Sequence of chain 1.A:
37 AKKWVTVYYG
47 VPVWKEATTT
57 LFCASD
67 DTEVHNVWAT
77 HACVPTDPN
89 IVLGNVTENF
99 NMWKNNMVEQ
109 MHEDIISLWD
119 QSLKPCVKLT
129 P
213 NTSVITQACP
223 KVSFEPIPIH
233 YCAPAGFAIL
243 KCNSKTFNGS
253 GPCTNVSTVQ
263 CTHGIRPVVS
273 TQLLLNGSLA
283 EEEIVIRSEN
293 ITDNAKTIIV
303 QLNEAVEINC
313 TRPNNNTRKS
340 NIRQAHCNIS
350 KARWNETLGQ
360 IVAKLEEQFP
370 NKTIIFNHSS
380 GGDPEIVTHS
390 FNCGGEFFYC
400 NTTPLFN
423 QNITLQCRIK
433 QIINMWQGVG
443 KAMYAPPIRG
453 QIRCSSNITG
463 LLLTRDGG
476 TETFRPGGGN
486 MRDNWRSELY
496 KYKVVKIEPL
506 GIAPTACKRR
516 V

The small molecule below binds the protein below.
Small molecule (SMILES): CC(=O)N[C@@H]1[C@@H](O)[C@H](O)[C@@H](CO)O[C@H]1O

Binding-site contacts:
Ligand atom C8 contacts residue ILE374 of chain 1.A at 4.5 Å (hydrophobic).
Ligand atom C3 contacts residue ASN376 of chain 1.A at 3.7 Å.
Ligand atom C2 contacts residue ASN376 of chain 1.A at 2.4 Å.
Ligand atom C8 contacts residue PHE375 of chain 1.A at 3.3 Å (hydrophobic).
Ligand atom C8 contacts residue PHE405 of chain 1.A at 4.5 Å (hydrophobic).
Ligand atom O7 contacts residue ILE374 of chain 1.A at 3.3 Å.
Ligand atom C5 contacts residue ASN376 of chain 1.A at 3.7 Å.
Ligand atom N2 contacts residue ASN376 of chain 1.A at 2.8 Å (h-bond).
Ligand atom O5 contacts residue ARG480 of chain 1.A at 4.5 Å.
Ligand atom C1 contacts residue ASN376 of chain 1.A at 1.4 Å.
Ligand atom O5 contacts residue ASN376 of chain 1.A at 2.4 Å (h-bond).
Ligand atom C4 contacts residue ASN376 of chain 1.A at 4.2 Å.
Ligand atom C7 contacts residue PHE375 of chain 1.A at 3.9 Å (hydrophobic).
Ligand atom C8 contacts residue ASN376 of chain 1.A at 3.7 Å.
Ligand atom O7 contacts residue PHE375 of chain 1.A at 3.8 Å.
Ligand atom C8 contacts residue ASN406 of chain 1.A at 3.7 Å.
Ligand atom C7 contacts residue ASN376 of chain 1.A at 3.2 Å.
Ligand atom C7 contacts residue ILE374 of chain 1.A at 4.2 Å (hydrophobic).
Ligand atom O7 contacts residue ASN376 of chain 1.A at 3.3 Å (h-bond).